Sequence of chain 3.A:
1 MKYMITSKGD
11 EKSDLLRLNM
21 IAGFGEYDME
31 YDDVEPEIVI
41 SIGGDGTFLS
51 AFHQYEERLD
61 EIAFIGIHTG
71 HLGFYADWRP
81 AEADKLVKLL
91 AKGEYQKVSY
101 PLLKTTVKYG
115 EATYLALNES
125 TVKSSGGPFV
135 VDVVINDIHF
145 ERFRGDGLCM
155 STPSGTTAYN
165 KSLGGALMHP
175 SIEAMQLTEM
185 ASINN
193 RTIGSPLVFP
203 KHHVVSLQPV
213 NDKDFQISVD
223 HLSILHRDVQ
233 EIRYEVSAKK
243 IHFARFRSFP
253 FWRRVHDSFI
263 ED

Binding-site contacts:
Ligand atom O2' contacts residue 5CI1 of chain 2.C at 3.5 Å (h-bond).
Ligand atom N7 contacts residue TYR75 of chain 2.A at 3.9 Å.
Ligand atom O2' contacts residue ILE187 of chain 3.A at 3.8 Å.
Ligand atom C2 contacts residue ALA162 of chain 2.A at 3.9 Å (hydrophobic).
Ligand atom C5 contacts residue ALA162 of chain 2.A at 3.9 Å (hydrophobic).
Ligand atom C5 contacts residue ASP45 of chain 2.A at 4.0 Å.
Ligand atom C2 contacts residue THR161 of chain 2.A at 3.5 Å.
Ligand atom N9 contacts residue ASP45 of chain 2.A at 3.7 Å.
Ligand atom C6 contacts residue ALA162 of chain 2.A at 3.6 Å (hydrophobic).
Ligand atom BR8 contacts residue 5CI1 of chain 2.C at 3.6 Å.
Ligand atom BR8 contacts residue GLY46 of chain 2.A at 3.5 Å.
Ligand atom N5' contacts residue ASP45 of chain 2.A at 2.7 Å (salt-bridge).
Ligand atom BR8 contacts residue LEU49 of chain 2.A at 3.6 Å.
Ligand atom N1 contacts residue THR161 of chain 2.A at 2.8 Å (h-bond).
Ligand atom N7 contacts residue ASN122 of chain 2.A at 3.2 Å (h-bond).
Ligand atom C6 contacts residue THR161 of chain 2.A at 3.7 Å.
Ligand atom N1 contacts residue ALA162 of chain 2.A at 3.6 Å.
Ligand atom C8 contacts residue ASP45 of chain 2.A at 3.5 Å.
Ligand atom C4' contacts residue 5CI1 of chain 2.C at 3.8 Å.
Ligand atom O4' contacts residue ASP45 of chain 2.A at 3.5 Å.
Ligand atom N6 contacts residue ALA162 of chain 2.A at 4.0 Å.
Ligand atom C4 contacts residue ASP45 of chain 2.A at 3.7 Å.
Ligand atom C3' contacts residue ASN189 of chain 3.A at 3.9 Å.
Ligand atom N1 contacts residue PHE74 of chain 2.A at 3.7 Å.
Ligand atom N7 contacts residue ASP45 of chain 2.A at 3.9 Å.
Ligand atom N5' contacts residue LEU72 of chain 2.A at 4.0 Å.
Ligand atom N5' contacts residue GLY73 of chain 2.A at 3.8 Å.
Ligand atom O3' contacts residue 5CI1 of chain 2.C at 2.9 Å (h-bond).
Ligand atom C5' contacts residue ASP45 of chain 2.A at 3.8 Å.
Ligand atom N6 contacts residue SER158 of chain 2.A at 3.3 Å (h-bond).
Ligand atom BR8 contacts residue ASP45 of chain 2.A at 3.7 Å.
Ligand atom O4' contacts residue 5CI1 of chain 2.C at 3.7 Å.
Ligand atom C1' contacts residue 5CI1 of chain 2.C at 3.5 Å.
Ligand atom C3' contacts residue 5CI1 of chain 2.C at 3.7 Å.
Ligand atom N6 contacts residue ASN122 of chain 2.A at 3.2 Å (h-bond).
Ligand atom C2 contacts residue PHE74 of chain 2.A at 3.5 Å (hydrophobic).
Ligand atom C8 contacts residue ASN122 of chain 2.A at 3.9 Å.
Ligand atom C2' contacts residue 5CI1 of chain 2.C at 3.9 Å.
Ligand atom N6 contacts residue THR161 of chain 2.A at 3.7 Å.
Ligand atom N6 contacts residue TYR75 of chain 2.A at 3.5 Å.

The small molecule below binds the protein below.
Small molecule (SMILES): NC[C@H]1O[C@@H](n2c(Br)nc3c(N)ncnc32)[C@H](O)[C@@H]1O

Sequence of chain 2.A:
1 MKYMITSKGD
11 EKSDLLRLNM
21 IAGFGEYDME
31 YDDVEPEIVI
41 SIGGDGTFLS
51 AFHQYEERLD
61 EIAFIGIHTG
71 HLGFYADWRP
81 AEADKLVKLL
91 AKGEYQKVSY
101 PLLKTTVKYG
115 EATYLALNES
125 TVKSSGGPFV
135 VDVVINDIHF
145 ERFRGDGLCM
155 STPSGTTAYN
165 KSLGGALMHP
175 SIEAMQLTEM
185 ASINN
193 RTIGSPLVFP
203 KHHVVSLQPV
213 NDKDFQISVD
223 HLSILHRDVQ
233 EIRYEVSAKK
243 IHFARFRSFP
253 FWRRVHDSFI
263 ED